Binding-site contacts:
Ligand atom O5 contacts residue THR381 of chain 1.C at 4.4 Å.
Ligand atom C8 contacts residue HIS297 of chain 1.C at 3.9 Å.
Ligand atom C4 contacts residue ASN299 of chain 1.C at 4.2 Å.
Ligand atom O7 contacts residue ASN299 of chain 1.C at 3.0 Å (h-bond).
Ligand atom O5 contacts residue ASN299 of chain 1.C at 2.4 Å (h-bond).
Ligand atom N2 contacts residue ASN299 of chain 1.C at 2.9 Å (h-bond).
Ligand atom C7 contacts residue ASN299 of chain 1.C at 3.2 Å.
Ligand atom O6 contacts residue SER379 of chain 1.C at 3.9 Å.
Ligand atom C2 contacts residue ASN299 of chain 1.C at 2.5 Å.
Ligand atom C5 contacts residue ASN299 of chain 1.C at 3.7 Å.
Ligand atom O5 contacts residue SER379 of chain 1.C at 4.3 Å.
Ligand atom C1 contacts residue ASN299 of chain 1.C at 1.4 Å.
Ligand atom C7 contacts residue HIS297 of chain 1.C at 4.3 Å.
Ligand atom N2 contacts residue HIS297 of chain 1.C at 3.8 Å.
Ligand atom C1 contacts residue THR381 of chain 1.C at 4.3 Å.
Ligand atom C3 contacts residue ASN299 of chain 1.C at 3.8 Å.

This protein binds this small molecule.
Small molecule (SMILES): CC(=O)N[C@@H]1[C@@H](O)[C@H](O)[C@@H](CO)O[C@H]1O

Sequence of chain 1.C:
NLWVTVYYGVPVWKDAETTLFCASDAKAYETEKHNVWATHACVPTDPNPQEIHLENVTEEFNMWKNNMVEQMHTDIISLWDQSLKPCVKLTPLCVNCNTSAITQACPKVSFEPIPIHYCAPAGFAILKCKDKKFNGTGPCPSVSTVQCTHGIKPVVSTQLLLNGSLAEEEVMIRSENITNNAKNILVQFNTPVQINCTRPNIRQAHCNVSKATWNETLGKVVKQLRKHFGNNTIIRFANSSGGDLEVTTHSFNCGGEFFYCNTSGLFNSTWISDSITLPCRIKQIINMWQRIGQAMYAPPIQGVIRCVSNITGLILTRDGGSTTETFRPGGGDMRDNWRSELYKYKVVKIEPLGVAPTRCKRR